Sequence of chain 1.C:
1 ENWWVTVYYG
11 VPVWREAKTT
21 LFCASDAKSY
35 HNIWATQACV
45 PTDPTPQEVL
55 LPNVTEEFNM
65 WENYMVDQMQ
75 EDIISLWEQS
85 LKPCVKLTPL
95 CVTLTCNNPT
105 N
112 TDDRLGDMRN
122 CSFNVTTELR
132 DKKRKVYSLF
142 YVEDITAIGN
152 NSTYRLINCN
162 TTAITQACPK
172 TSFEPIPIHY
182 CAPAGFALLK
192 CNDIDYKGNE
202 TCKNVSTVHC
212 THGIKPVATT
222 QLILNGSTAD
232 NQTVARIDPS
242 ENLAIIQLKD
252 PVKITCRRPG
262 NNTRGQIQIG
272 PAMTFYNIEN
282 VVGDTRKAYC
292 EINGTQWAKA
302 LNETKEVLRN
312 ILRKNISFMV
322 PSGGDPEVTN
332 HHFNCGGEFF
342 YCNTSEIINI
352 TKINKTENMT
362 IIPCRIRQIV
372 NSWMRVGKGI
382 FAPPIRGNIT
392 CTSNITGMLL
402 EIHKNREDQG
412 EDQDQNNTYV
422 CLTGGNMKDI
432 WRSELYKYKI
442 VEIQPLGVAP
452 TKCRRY

Binding-site contacts:
Ligand atom N2 contacts residue ASN316 of chain 1.C at 2.9 Å (h-bond).
Ligand atom C3 contacts residue ASN316 of chain 1.C at 3.8 Å.
Ligand atom N2 contacts residue NAG1 of chain 1.KB at 4.3 Å.
Ligand atom O5 contacts residue ASN316 of chain 1.C at 2.3 Å (h-bond).
Ligand atom C4 contacts residue ASN316 of chain 1.C at 4.2 Å.
Ligand atom C8 contacts residue NAG1 of chain 1.KB at 3.3 Å.
Ligand atom O6 contacts residue ARG314 of chain 1.C at 3.4 Å (salt-bridge).
Ligand atom C3 contacts residue GLN416 of chain 1.C at 3.9 Å.
Ligand atom C1 contacts residue ASN316 of chain 1.C at 1.4 Å.
Ligand atom N2 contacts residue GLN416 of chain 1.C at 3.7 Å.
Ligand atom C2 contacts residue ASN316 of chain 1.C at 2.4 Å.
Ligand atom C2 contacts residue GLN416 of chain 1.C at 3.9 Å.
Ligand atom C5 contacts residue ASN316 of chain 1.C at 3.7 Å.
Ligand atom O7 contacts residue ASN316 of chain 1.C at 3.1 Å (h-bond).
Ligand atom C8 contacts residue ASN316 of chain 1.C at 4.5 Å.
Ligand atom C7 contacts residue ASN316 of chain 1.C at 3.2 Å.
Ligand atom C7 contacts residue NAG1 of chain 1.KB at 4.2 Å.
Ligand atom C1 contacts residue GLN416 of chain 1.C at 3.7 Å.

The small molecule below binds the protein below.
Small molecule (SMILES): CC(=O)N[C@@H]1[C@@H](O)[C@H](O)[C@@H](CO)O[C@H]1O